Sequence of chain 1.A:
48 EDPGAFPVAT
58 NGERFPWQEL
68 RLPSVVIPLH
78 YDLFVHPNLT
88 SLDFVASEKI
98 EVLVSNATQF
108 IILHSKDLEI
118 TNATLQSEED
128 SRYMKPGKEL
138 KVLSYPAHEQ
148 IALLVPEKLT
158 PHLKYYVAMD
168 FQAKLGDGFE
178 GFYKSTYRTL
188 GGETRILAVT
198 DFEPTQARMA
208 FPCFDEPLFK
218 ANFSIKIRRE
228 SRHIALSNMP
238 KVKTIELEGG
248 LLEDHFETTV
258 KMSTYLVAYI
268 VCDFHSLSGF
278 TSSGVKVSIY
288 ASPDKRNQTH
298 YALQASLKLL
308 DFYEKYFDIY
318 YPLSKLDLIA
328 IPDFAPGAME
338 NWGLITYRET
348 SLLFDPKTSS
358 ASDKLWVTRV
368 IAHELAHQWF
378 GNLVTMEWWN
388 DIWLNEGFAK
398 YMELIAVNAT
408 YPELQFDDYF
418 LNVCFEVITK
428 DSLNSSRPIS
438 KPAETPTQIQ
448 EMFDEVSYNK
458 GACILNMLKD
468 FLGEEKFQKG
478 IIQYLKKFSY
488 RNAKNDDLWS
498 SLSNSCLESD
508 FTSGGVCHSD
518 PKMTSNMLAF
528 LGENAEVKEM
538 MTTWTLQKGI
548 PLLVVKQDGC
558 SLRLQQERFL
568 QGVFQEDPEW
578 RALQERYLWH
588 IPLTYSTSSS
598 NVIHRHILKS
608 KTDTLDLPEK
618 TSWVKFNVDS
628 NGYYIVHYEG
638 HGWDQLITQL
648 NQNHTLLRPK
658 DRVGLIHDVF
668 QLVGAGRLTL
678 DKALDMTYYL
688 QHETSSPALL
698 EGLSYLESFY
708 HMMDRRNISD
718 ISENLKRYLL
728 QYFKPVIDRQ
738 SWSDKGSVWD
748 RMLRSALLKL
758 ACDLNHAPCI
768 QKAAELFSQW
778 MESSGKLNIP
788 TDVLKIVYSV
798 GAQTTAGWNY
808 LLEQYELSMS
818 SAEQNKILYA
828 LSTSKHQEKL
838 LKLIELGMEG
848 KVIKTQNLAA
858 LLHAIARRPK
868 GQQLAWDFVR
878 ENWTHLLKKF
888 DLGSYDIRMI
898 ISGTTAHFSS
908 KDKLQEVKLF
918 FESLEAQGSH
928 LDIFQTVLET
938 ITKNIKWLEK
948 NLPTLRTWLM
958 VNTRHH

A small-molecule ligand and the protein it binds are described below.
Small molecule (SMILES): CC(C)C[C@H](NC(=O)[C@H](Cc1cc(-c2ccccc2)cc(-c2ccccc2)c1)CP(=O)(O)[C@@H](N)CCc1ccccc1)C(N)=O

Binding-site contacts:
Ligand atom O04 contacts residue GLU337 of chain 1.A at 3.4 Å (salt-bridge).
Ligand atom C02 contacts residue ALA335 of chain 1.A at 3.6 Å (hydrophobic).
Ligand atom O04 contacts residue GLU393 of chain 1.A at 3.5 Å (salt-bridge).
Ligand atom P03 contacts residue GLU393 of chain 1.A at 3.3 Å.
Ligand atom C33 contacts residue ARG345 of chain 1.A at 3.6 Å.
Ligand atom O16 contacts residue PRO333 of chain 1.A at 3.7 Å.
Ligand atom N01 contacts residue GLU200 of chain 1.A at 3.3 Å (salt-bridge).
Ligand atom C25 contacts residue ASP451 of chain 1.A at 3.7 Å.
Ligand atom O37 contacts residue TYR455 of chain 1.A at 2.6 Å (h-bond).
Ligand atom O37 contacts residue HIS370 of chain 1.A at 3.2 Å (h-bond).
Ligand atom C23 contacts residue TYR892 of chain 1.A at 3.4 Å (hydrophobic).
Ligand atom P03 contacts residue HIS370 of chain 1.A at 3.7 Å.
Ligand atom C02 contacts residue GLU393 of chain 1.A at 3.5 Å.
Ligand atom C44 contacts residue PHE450 of chain 1.A at 3.8 Å (hydrophobic).
Ligand atom P03 contacts residue ZN1 of chain 1.V at 2.5 Å.
Ligand atom C09 contacts residue PRO333 of chain 1.A at 3.5 Å (hydrophobic).
Ligand atom C35 contacts residue TRP363 of chain 1.A at 3.5 Å (hydrophobic).
Ligand atom C05 contacts residue ALA335 of chain 1.A at 3.3 Å (hydrophobic).
Ligand atom C32 contacts residue ARG345 of chain 1.A at 3.7 Å.
Ligand atom N01 contacts residue GLU393 of chain 1.A at 2.4 Å (salt-bridge).
Ligand atom C24 contacts residue TYR892 of chain 1.A at 3.7 Å (hydrophobic).
Ligand atom C39 contacts residue GLU200 of chain 1.A at 3.6 Å.
Ligand atom N01 contacts residue GLU337 of chain 1.A at 2.9 Å (salt-bridge).
Ligand atom C26 contacts residue TYR455 of chain 1.A at 3.7 Å (hydrophobic).
Ligand atom O16 contacts residue TYR892 of chain 1.A at 3.7 Å.
Ligand atom C02 contacts residue GLU337 of chain 1.A at 3.4 Å.
Ligand atom O17 contacts residue ALA335 of chain 1.A at 3.3 Å (h-bond).
Ligand atom O04 contacts residue HIS370 of chain 1.A at 3.0 Å (h-bond).
Ligand atom O04 contacts residue ZN1 of chain 1.V at 2.1 Å.
Ligand atom C07 contacts residue PRO333 of chain 1.A at 3.6 Å (hydrophobic).
Ligand atom C14 contacts residue PRO333 of chain 1.A at 3.2 Å (hydrophobic).
Ligand atom O17 contacts residue PRO333 of chain 1.A at 2.5 Å (h-bond).
Ligand atom O04 contacts residue GLU371 of chain 1.A at 2.9 Å (salt-bridge).
Ligand atom N15 contacts residue PRO333 of chain 1.A at 3.4 Å (h-bond).
Ligand atom C12 contacts residue TYR892 of chain 1.A at 3.1 Å (hydrophobic).
Ligand atom O37 contacts residue GLU393 of chain 1.A at 2.6 Å (salt-bridge).
Ligand atom C05 contacts residue GLU371 of chain 1.A at 3.5 Å.
Ligand atom O37 contacts residue ZN1 of chain 1.V at 1.9 Å.
Ligand atom O04 contacts residue HIS374 of chain 1.A at 2.9 Å (h-bond).
Ligand atom N01 contacts residue ZN1 of chain 1.V at 3.4 Å.